A protein and the small-molecule ligand that binds it are described below.
Small molecule (SMILES): O=C(O)[C@@H]1O[C@@H](O)[C@H](OS(=O)(=O)O)[C@H]2OOS(=O)(=O)N[C@H]3[C@@H](O[C@@H]21)O[C@H](COS(=O)(=O)O)[C@@H](O)[C@@H]3O

Binding-site contacts:
Ligand atom O3 contacts residue ASP208 of chain 1.A at 3.9 Å.
Ligand atom O3 contacts residue GLU210 of chain 1.A at 2.1 Å (salt-bridge).
Ligand atom O4S contacts residue LYS63 of chain 1.E at 4.4 Å.
Ligand atom C2 contacts residue GLU210 of chain 1.A at 3.8 Å.
Ligand atom S2 contacts residue LYS63 of chain 1.E at 3.9 Å.
Ligand atom O5S contacts residue LYS63 of chain 1.E at 3.3 Å (salt-bridge).
Ligand atom O2S contacts residue ARG59 of chain 1.A at 3.1 Å (salt-bridge).
Ligand atom C4 contacts residue GLU210 of chain 1.A at 2.9 Å.
Ligand atom C5 contacts residue ILE206 of chain 1.E at 4.0 Å (hydrophobic).
Ligand atom O4S contacts residue ASP115 of chain 1.E at 4.2 Å.
Ligand atom O2S contacts residue ASP208 of chain 1.A at 2.7 Å (salt-bridge).
Ligand atom O2S contacts residue LYS58 of chain 1.A at 4.1 Å.
Ligand atom O6 contacts residue GLU210 of chain 1.A at 4.2 Å.
Ligand atom S1 contacts residue ASP208 of chain 1.A at 3.1 Å (salt-bridge).
Ligand atom O4S contacts residue VAL62 of chain 1.E at 4.0 Å.
Ligand atom N2 contacts residue ASP208 of chain 1.A at 3.4 Å (salt-bridge).
Ligand atom O6S contacts residue LYS63 of chain 1.E at 2.7 Å.
Ligand atom C3 contacts residue GLU210 of chain 1.A at 3.0 Å.
Ligand atom O1S contacts residue ARG59 of chain 1.A at 3.6 Å.
Ligand atom C5 contacts residue GLU210 of chain 1.A at 4.4 Å.
Ligand atom C6 contacts residue ILE206 of chain 1.E at 2.9 Å (hydrophobic).
Ligand atom O2S contacts residue ARG59 of chain 1.A at 4.4 Å.
Ligand atom O6A contacts residue TYR207 of chain 1.E at 4.3 Å.
Ligand atom O4 contacts residue GLU210 of chain 1.A at 2.5 Å (salt-bridge).
Ligand atom S2 contacts residue ILE206 of chain 1.E at 4.2 Å.
Ligand atom S contacts residue ARG59 of chain 1.A at 4.3 Å.
Ligand atom O1S contacts residue ASP208 of chain 1.A at 2.8 Å (salt-bridge).
Ligand atom O4S contacts residue ILE206 of chain 1.E at 3.5 Å.
Ligand atom O6 contacts residue ILE206 of chain 1.E at 3.7 Å.

Sequence of chain 1.E:
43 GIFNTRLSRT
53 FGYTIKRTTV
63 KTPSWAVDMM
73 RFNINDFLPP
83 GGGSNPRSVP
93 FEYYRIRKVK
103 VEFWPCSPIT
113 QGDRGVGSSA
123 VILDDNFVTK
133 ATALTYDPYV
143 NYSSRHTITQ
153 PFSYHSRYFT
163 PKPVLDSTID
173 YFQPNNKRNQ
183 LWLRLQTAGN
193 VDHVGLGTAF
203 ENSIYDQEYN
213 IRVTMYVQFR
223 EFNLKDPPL

Sequence of chain 1.A:
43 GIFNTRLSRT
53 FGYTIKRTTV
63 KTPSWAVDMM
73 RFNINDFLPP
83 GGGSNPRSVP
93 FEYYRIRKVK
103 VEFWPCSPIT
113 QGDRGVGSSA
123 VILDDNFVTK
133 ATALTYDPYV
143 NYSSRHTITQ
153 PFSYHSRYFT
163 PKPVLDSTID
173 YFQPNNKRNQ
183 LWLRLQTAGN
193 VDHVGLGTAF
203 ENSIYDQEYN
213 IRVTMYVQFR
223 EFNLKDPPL